Sequence of chain 1.A:
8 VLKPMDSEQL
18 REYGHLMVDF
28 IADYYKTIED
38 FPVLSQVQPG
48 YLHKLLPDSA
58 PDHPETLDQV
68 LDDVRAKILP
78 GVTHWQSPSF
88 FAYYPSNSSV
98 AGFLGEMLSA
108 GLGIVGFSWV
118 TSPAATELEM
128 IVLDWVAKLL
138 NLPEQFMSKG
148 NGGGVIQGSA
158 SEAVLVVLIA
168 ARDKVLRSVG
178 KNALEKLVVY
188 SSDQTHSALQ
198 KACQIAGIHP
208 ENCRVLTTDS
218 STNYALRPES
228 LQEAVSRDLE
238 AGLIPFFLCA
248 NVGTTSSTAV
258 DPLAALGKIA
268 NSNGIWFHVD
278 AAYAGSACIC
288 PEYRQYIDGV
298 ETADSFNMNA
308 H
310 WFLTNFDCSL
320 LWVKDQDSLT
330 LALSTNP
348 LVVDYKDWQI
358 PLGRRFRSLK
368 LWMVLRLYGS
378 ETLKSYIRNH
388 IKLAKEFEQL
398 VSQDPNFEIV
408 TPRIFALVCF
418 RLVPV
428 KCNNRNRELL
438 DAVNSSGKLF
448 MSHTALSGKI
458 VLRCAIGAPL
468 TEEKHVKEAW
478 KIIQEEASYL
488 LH

Binding-site contacts:
Ligand atom CZ contacts residue LLP309 of chain 1.B at 3.4 Å.
Ligand atom CA contacts residue PHE114 of chain 1.A at 4.5 Å (hydrophobic).
Ligand atom N contacts residue THR252 of chain 1.B at 3.7 Å.
Ligand atom CE2 contacts residue LLP309 of chain 1.B at 3.2 Å.
Ligand atom CD2 contacts residue TYR90 of chain 1.B at 3.7 Å (hydrophobic).
Ligand atom N contacts residue HIS193 of chain 1.B at 4.4 Å.
Ligand atom C contacts residue HIS193 of chain 1.B at 4.4 Å.
Ligand atom CG contacts residue LLP309 of chain 1.B at 3.8 Å.
Ligand atom CB contacts residue LEU359 of chain 1.A at 4.1 Å (hydrophobic).
Ligand atom CB contacts residue LLP309 of chain 1.B at 4.4 Å.
Ligand atom CZ contacts residue PRO92 of chain 1.B at 4.0 Å (hydrophobic).
Ligand atom CB contacts residue PHE114 of chain 1.A at 3.6 Å (hydrophobic).
Ligand atom CZ contacts residue SER93 of chain 1.B at 4.5 Å.
Ligand atom CE2 contacts residue PRO92 of chain 1.B at 4.0 Å (hydrophobic).
Ligand atom CD1 contacts residue LLP309 of chain 1.B at 4.0 Å.
Ligand atom C contacts residue TYR90 of chain 1.B at 4.3 Å (hydrophobic).
Ligand atom CE2 contacts residue TYR90 of chain 1.B at 4.4 Å (hydrophobic).
Ligand atom CA contacts residue TYR90 of chain 1.B at 4.0 Å (hydrophobic).
Ligand atom CD1 contacts residue PHE114 of chain 1.A at 3.9 Å (hydrophobic).
Ligand atom O contacts residue THR252 of chain 1.B at 4.0 Å.
Ligand atom OXT contacts residue PHE114 of chain 1.A at 3.8 Å.
Ligand atom CD2 contacts residue LLP309 of chain 1.B at 3.7 Å.
Ligand atom CE2 contacts residue TYR91 of chain 1.B at 3.0 Å (hydrophobic).
Ligand atom CD2 contacts residue TYR91 of chain 1.B at 3.6 Å (hydrophobic).
Ligand atom N contacts residue LLP309 of chain 1.B at 3.5 Å.
Ligand atom CD2 contacts residue TRP82 of chain 1.B at 4.4 Å (hydrophobic).
Ligand atom CE2 contacts residue TRP82 of chain 1.B at 4.0 Å (hydrophobic).
Ligand atom CG contacts residue TYR90 of chain 1.B at 4.5 Å (hydrophobic).
Ligand atom OXT contacts residue TYR90 of chain 1.B at 3.7 Å.
Ligand atom CG contacts residue PHE114 of chain 1.A at 4.0 Å (hydrophobic).
Ligand atom CZ contacts residue TYR91 of chain 1.B at 3.8 Å (hydrophobic).
Ligand atom N contacts residue TYR91 of chain 1.B at 4.5 Å.
Ligand atom CE1 contacts residue VAL112 of chain 1.A at 4.1 Å (hydrophobic).
Ligand atom CE1 contacts residue LLP309 of chain 1.B at 3.9 Å.
Ligand atom O contacts residue HIS193 of chain 1.B at 3.8 Å.
Ligand atom CZ contacts residue TRP82 of chain 1.B at 4.1 Å (hydrophobic).
Ligand atom CZ contacts residue VAL112 of chain 1.A at 4.4 Å (hydrophobic).

Sequence of chain 1.B:
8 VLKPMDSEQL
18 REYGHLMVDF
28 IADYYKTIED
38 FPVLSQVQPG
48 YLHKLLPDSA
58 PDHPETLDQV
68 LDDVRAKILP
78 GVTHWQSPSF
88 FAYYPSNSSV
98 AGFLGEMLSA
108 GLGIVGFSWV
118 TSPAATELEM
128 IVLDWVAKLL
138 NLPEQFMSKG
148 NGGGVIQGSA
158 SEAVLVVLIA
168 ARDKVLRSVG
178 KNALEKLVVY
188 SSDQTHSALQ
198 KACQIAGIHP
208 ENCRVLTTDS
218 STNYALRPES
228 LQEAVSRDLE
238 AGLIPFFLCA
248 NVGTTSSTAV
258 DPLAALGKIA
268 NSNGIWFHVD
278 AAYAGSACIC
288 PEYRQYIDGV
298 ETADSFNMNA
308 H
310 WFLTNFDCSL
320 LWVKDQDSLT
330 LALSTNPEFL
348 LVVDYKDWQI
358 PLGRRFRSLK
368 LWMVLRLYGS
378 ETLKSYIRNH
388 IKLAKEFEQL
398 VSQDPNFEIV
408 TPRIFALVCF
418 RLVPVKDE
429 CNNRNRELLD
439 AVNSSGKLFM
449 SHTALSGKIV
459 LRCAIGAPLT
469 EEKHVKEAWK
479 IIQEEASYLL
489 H

A small-molecule ligand and the protein it binds are described below.
Small molecule (SMILES): N[C@@H](Cc1ccccc1)C(=O)O